Binding-site contacts:
Ligand atom C06 contacts residue PHE115 of chain 1.D at 3.5 Å (hydrophobic).
Ligand atom O20 contacts residue SER231 of chain 1.C at 3.1 Å.
Ligand atom C07 contacts residue PHE115 of chain 1.D at 3.5 Å (hydrophobic).
Ligand atom C08 contacts residue THR233 of chain 1.C at 3.4 Å.
Ligand atom C22 contacts residue GLN230 of chain 1.C at 3.9 Å.
Ligand atom C04 contacts residue THR233 of chain 1.C at 3.3 Å.
Ligand atom C05 contacts residue THR233 of chain 1.C at 3.2 Å.
Ligand atom C14 contacts residue TYR236 of chain 1.C at 3.4 Å (hydrophobic).
Ligand atom C12 contacts residue PHE126 of chain 1.C at 4.0 Å (hydrophobic).
Ligand atom C22 contacts residue TYR96 of chain 1.D at 3.4 Å (hydrophobic).
Ligand atom C01 contacts residue MET95 of chain 1.D at 3.9 Å (hydrophobic).
Ligand atom C11 contacts residue PHE115 of chain 1.D at 3.9 Å (hydrophobic).
Ligand atom O20 contacts residue TYR96 of chain 1.D at 3.8 Å.
Ligand atom C05 contacts residue PHE115 of chain 1.D at 4.0 Å (hydrophobic).
Ligand atom C04 contacts residue SER232 of chain 1.C at 3.7 Å.
Ligand atom C15 contacts residue TYR236 of chain 1.C at 4.0 Å (hydrophobic).
Ligand atom C13 contacts residue TYR236 of chain 1.C at 3.7 Å (hydrophobic).
Ligand atom N16 contacts residue THR233 of chain 1.C at 3.2 Å (h-bond).
Ligand atom C19 contacts residue TYR96 of chain 1.D at 3.9 Å (hydrophobic).
Ligand atom C02 contacts residue PHE115 of chain 1.D at 4.0 Å (hydrophobic).
Ligand atom C08 contacts residue PHE115 of chain 1.D at 4.1 Å (hydrophobic).
Ligand atom C07 contacts residue ALA117 of chain 1.D at 3.7 Å (hydrophobic).
Ligand atom C17 contacts residue PHE126 of chain 1.C at 3.5 Å (hydrophobic).
Ligand atom C13 contacts residue TYR186 of chain 1.C at 3.6 Å (hydrophobic).
Ligand atom C03 contacts residue THR233 of chain 1.C at 3.9 Å.
Ligand atom C01 contacts residue ASP94 of chain 1.D at 3.4 Å.
Ligand atom C01 contacts residue ALA117 of chain 1.D at 3.9 Å (hydrophobic).
Ligand atom C18 contacts residue TYR96 of chain 1.D at 4.0 Å (hydrophobic).
Ligand atom C17 contacts residue HIS128 of chain 1.C at 3.4 Å.
Ligand atom C23 contacts residue ASN98 of chain 1.D at 3.8 Å.
Ligand atom C03 contacts residue SER232 of chain 1.C at 3.2 Å.
Ligand atom C14 contacts residue TYR186 of chain 1.C at 3.2 Å (hydrophobic).
Ligand atom C23 contacts residue TYR96 of chain 1.D at 3.7 Å (hydrophobic).
Ligand atom N21 contacts residue TYR96 of chain 1.D at 3.6 Å.
Ligand atom C18 contacts residue PHE115 of chain 1.D at 3.6 Å (hydrophobic).
Ligand atom N10 contacts residue PHE115 of chain 1.D at 4.0 Å.
Ligand atom C09 contacts residue PHE115 of chain 1.D at 3.7 Å (hydrophobic).
Ligand atom C23 contacts residue PHE115 of chain 1.D at 3.9 Å (hydrophobic).
Ligand atom C03 contacts residue TYR96 of chain 1.D at 3.9 Å (hydrophobic).
Ligand atom C06 contacts residue THR233 of chain 1.C at 3.7 Å.

Sequence of chain 1.D:
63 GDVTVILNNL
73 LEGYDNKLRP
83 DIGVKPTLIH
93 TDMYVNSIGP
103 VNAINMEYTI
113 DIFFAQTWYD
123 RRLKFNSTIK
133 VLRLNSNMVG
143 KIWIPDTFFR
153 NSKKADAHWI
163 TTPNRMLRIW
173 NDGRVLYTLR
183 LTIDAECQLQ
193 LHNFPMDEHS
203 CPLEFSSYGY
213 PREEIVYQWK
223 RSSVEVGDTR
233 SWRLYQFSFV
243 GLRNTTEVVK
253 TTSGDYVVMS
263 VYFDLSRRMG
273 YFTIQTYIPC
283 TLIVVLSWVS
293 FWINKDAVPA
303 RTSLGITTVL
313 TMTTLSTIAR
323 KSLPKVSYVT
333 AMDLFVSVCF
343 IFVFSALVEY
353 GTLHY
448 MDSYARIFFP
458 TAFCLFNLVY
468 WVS

Sequence of chain 1.C:
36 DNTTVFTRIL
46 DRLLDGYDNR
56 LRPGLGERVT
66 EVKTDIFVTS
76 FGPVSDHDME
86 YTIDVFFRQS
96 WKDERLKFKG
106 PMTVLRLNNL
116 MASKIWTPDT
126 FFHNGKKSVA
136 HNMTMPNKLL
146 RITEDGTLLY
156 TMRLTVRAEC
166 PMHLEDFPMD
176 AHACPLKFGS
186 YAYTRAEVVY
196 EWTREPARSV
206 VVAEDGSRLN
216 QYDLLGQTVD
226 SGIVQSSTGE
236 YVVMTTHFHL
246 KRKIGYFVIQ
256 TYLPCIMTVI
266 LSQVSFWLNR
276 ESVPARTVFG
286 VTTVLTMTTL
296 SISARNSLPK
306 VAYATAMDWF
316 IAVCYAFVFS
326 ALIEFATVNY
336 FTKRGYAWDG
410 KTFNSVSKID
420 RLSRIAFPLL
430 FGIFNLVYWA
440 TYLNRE

This small molecule binds to this protein.
Small molecule (SMILES): Cc1ccc(-c2nc3ccc(C)cn3c2CC(=O)N(C)C)cc1